Sequence of chain 2.A:
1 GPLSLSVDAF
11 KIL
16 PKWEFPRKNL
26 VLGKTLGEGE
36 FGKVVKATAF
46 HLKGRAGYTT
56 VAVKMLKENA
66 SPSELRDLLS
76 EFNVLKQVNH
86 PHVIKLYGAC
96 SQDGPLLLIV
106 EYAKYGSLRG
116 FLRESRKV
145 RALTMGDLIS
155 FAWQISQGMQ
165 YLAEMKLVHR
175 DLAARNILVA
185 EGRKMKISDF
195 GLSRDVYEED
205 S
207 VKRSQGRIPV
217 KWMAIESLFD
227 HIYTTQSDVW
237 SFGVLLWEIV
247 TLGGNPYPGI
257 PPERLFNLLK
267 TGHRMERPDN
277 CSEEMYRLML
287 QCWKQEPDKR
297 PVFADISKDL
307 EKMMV

Binding-site contacts:
Ligand atom CAP contacts residue ALA108 of chain 2.A at 3.1 Å (hydrophobic).
Ligand atom CAK contacts residue LEU182 of chain 2.A at 3.8 Å (hydrophobic).
Ligand atom CAN contacts residue VAL39 of chain 2.A at 3.6 Å (hydrophobic).
Ligand atom CAF contacts residue LEU31 of chain 2.A at 3.8 Å (hydrophobic).
Ligand atom CAS contacts residue LEU182 of chain 2.A at 3.6 Å (hydrophobic).
Ligand atom NAB contacts residue ASP193 of chain 2.A at 3.3 Å (salt-bridge).
Ligand atom CAA contacts residue GLY111 of chain 2.A at 3.7 Å.
Ligand atom CAI contacts residue ALA108 of chain 2.A at 3.2 Å (hydrophobic).
Ligand atom CAF contacts residue LEU182 of chain 2.A at 3.9 Å (hydrophobic).
Ligand atom NAB contacts residue VAL39 of chain 2.A at 3.6 Å.
Ligand atom CAP contacts residue TYR107 of chain 2.A at 3.8 Å (hydrophobic).
Ligand atom NAL contacts residue GLU106 of chain 2.A at 3.0 Å (salt-bridge).
Ligand atom CAP contacts residue GLY111 of chain 2.A at 3.4 Å.
Ligand atom CAA contacts residue LYS109 of chain 2.A at 3.3 Å.
Ligand atom CAH contacts residue GLY111 of chain 2.A at 3.6 Å.
Ligand atom NAL contacts residue LEU182 of chain 2.A at 3.7 Å.
Ligand atom CAU contacts residue LEU182 of chain 2.A at 3.5 Å (hydrophobic).
Ligand atom OAA contacts residue ALA108 of chain 2.A at 2.8 Å (h-bond).
Ligand atom CAK contacts residue VAL39 of chain 2.A at 3.7 Å (hydrophobic).
Ligand atom CAI contacts residue GLY111 of chain 2.A at 3.6 Å.
Ligand atom CAI contacts residue LEU31 of chain 2.A at 3.7 Å (hydrophobic).
Ligand atom OAA contacts residue ALA57 of chain 2.A at 3.9 Å.
Ligand atom CAI contacts residue TYR107 of chain 2.A at 3.8 Å (hydrophobic).
Ligand atom CAT contacts residue LEU182 of chain 2.A at 3.4 Å (hydrophobic).
Ligand atom CAH contacts residue LEU31 of chain 2.A at 3.7 Å (hydrophobic).
Ligand atom CAT contacts residue GLU106 of chain 2.A at 3.9 Å.
Ligand atom NAL contacts residue ALA57 of chain 2.A at 3.3 Å.
Ligand atom OAB contacts residue GLY111 of chain 2.A at 3.9 Å.
Ligand atom CAJ contacts residue LEU182 of chain 2.A at 3.6 Å (hydrophobic).
Ligand atom CAJ contacts residue VAL105 of chain 2.A at 3.7 Å (hydrophobic).
Ligand atom CAQ contacts residue LEU31 of chain 2.A at 3.7 Å (hydrophobic).
Ligand atom CAR contacts residue ALA108 of chain 2.A at 3.7 Å (hydrophobic).
Ligand atom OAA contacts residue TYR107 of chain 2.A at 3.3 Å.
Ligand atom CAT contacts residue ALA57 of chain 2.A at 3.9 Å (hydrophobic).
Ligand atom CAM contacts residue GLY111 of chain 2.A at 3.3 Å.
Ligand atom CAO contacts residue GLY111 of chain 2.A at 3.4 Å.
Ligand atom CAA contacts residue TYR110 of chain 2.A at 3.9 Å (hydrophobic).
Ligand atom CAQ contacts residue GLY111 of chain 2.A at 3.7 Å.
Ligand atom CAR contacts residue ALA57 of chain 2.A at 3.7 Å (hydrophobic).
Ligand atom CAU contacts residue VAL39 of chain 2.A at 3.6 Å (hydrophobic).

This small molecule binds to this protein.
Small molecule (SMILES): COc1ccc(/C=C2\C(=O)Nc3ccc(N)cc32)cc1